This protein binds this small molecule.
Small molecule (SMILES): CC(C)[C@H](N)C(=O)O

Binding-site contacts:
Ligand atom N contacts residue ASN112 of chain 1.A at 2.9 Å (h-bond).
Ligand atom O contacts residue ARG203 of chain 1.A at 2.8 Å (salt-bridge).
Ligand atom CB contacts residue ASN112 of chain 1.A at 4.0 Å.
Ligand atom N contacts residue GLU143 of chain 1.A at 2.9 Å (salt-bridge).
Ligand atom CG1 contacts residue LEU133 of chain 1.A at 3.7 Å (hydrophobic).
Ligand atom CG2 contacts residue ILE188 of chain 1.A at 4.5 Å (hydrophobic).
Ligand atom CG2 contacts residue GLU143 of chain 1.A at 4.3 Å.
Ligand atom CG2 contacts residue ARG203 of chain 1.A at 4.1 Å.
Ligand atom C contacts residue ASN112 of chain 1.A at 3.9 Å.
Ligand atom CG1 contacts residue PHE130 of chain 1.A at 4.4 Å (hydrophobic).
Ligand atom CG2 contacts residue LYS1 of chain 1.M at 4.1 Å.
Ligand atom CG1 contacts residue ASN112 of chain 1.A at 3.4 Å.
Ligand atom CG1 contacts residue ALA113 of chain 1.A at 4.4 Å (hydrophobic).
Ligand atom C contacts residue HIS231 of chain 1.A at 3.9 Å.
Ligand atom CA contacts residue ASN112 of chain 1.A at 3.7 Å.
Ligand atom CB contacts residue GLU143 of chain 1.A at 3.4 Å.
Ligand atom N contacts residue LYS1 of chain 1.M at 2.8 Å (salt-bridge).
Ligand atom CB contacts residue LYS1 of chain 1.M at 3.3 Å.
Ligand atom C contacts residue LEU202 of chain 1.A at 4.2 Å (hydrophobic).
Ligand atom CA contacts residue LYS1 of chain 1.M at 2.4 Å.
Ligand atom C contacts residue ARG203 of chain 1.A at 4.0 Å.
Ligand atom O contacts residue GLU166 of chain 1.A at 4.3 Å.
Ligand atom CA contacts residue GLU143 of chain 1.A at 3.4 Å.
Ligand atom O contacts residue LYS1 of chain 1.M at 2.3 Å (salt-bridge).
Ligand atom N contacts residue ALA113 of chain 1.A at 2.7 Å (h-bond).
Ligand atom C contacts residue LYS1 of chain 1.M at 1.3 Å.
Ligand atom O contacts residue LEU202 of chain 1.A at 3.8 Å.
Ligand atom CB contacts residue VAL139 of chain 1.A at 4.3 Å (hydrophobic).
Ligand atom CG2 contacts residue VAL139 of chain 1.A at 4.2 Å (hydrophobic).
Ligand atom CG1 contacts residue LYS1 of chain 1.M at 3.3 Å.
Ligand atom CG1 contacts residue LEU202 of chain 1.A at 4.1 Å (hydrophobic).
Ligand atom CG1 contacts residue GLU143 of chain 1.A at 4.5 Å.
Ligand atom CA contacts residue HIS142 of chain 1.A at 4.3 Å.
Ligand atom CG2 contacts residue LEU202 of chain 1.A at 3.9 Å (hydrophobic).
Ligand atom O contacts residue HIS231 of chain 1.A at 3.4 Å.
Ligand atom CA contacts residue ALA113 of chain 1.A at 4.1 Å (hydrophobic).

Sequence of chain 1.A:
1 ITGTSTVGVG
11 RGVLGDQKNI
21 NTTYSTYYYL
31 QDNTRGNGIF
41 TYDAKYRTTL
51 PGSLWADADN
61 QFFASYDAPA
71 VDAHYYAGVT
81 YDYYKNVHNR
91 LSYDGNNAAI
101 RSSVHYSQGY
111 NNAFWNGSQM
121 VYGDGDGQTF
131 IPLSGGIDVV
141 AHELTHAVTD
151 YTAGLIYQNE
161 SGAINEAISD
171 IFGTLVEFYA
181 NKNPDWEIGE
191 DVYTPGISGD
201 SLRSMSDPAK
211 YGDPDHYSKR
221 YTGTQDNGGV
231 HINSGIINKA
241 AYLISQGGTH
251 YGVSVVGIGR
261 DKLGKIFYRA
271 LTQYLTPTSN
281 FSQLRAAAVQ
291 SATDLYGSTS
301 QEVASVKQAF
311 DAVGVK